This protein binds this small molecule.
Small molecule (SMILES): CC(=O)N[C@@H]1[C@@H](O)[C@H](O)[C@@H](CO)O[C@H]1O

Sequence of chain 1.B:
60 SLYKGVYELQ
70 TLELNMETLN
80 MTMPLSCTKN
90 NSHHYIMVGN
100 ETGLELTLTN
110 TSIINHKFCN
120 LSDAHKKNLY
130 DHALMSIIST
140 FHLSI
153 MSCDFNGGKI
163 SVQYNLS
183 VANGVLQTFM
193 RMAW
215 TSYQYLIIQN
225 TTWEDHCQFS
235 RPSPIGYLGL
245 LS

Binding-site contacts:
Ligand atom N2 contacts residue SER91 of chain 1.B at 3.9 Å.
Ligand atom O6 contacts residue LYS88 of chain 1.B at 4.0 Å.
Ligand atom C5 contacts residue ASN89 of chain 1.B at 3.7 Å.
Ligand atom C8 contacts residue TYR217 of chain 1.B at 4.2 Å (hydrophobic).
Ligand atom O5 contacts residue HIS92 of chain 1.B at 4.4 Å.
Ligand atom C7 contacts residue ASN89 of chain 1.B at 3.3 Å.
Ligand atom C5 contacts residue LYS88 of chain 1.B at 4.4 Å.
Ligand atom O5 contacts residue ASN89 of chain 1.B at 2.4 Å (h-bond).
Ligand atom C8 contacts residue ASN89 of chain 1.B at 4.4 Å.
Ligand atom C6 contacts residue LYS88 of chain 1.B at 3.3 Å.
Ligand atom C3 contacts residue ASN89 of chain 1.B at 3.8 Å.
Ligand atom C5 contacts residue HIS92 of chain 1.B at 4.1 Å.
Ligand atom O7 contacts residue ASN89 of chain 1.B at 3.4 Å (h-bond).
Ligand atom C2 contacts residue ASN89 of chain 1.B at 2.5 Å.
Ligand atom C8 contacts residue SER91 of chain 1.B at 4.3 Å.
Ligand atom N2 contacts residue ASN89 of chain 1.B at 2.9 Å (h-bond).
Ligand atom C1 contacts residue ASN89 of chain 1.B at 1.4 Å.
Ligand atom C1 contacts residue HIS92 of chain 1.B at 4.2 Å.
Ligand atom C4 contacts residue ASN89 of chain 1.B at 4.2 Å.